This protein binds this small molecule.
Small molecule (SMILES): CNC(=O)C[C@H](N)C(=O)O

Sequence of chain 3.F:
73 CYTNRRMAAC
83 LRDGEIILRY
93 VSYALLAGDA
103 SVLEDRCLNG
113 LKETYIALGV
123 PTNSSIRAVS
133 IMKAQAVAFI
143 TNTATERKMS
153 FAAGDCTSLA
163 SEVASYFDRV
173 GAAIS

Sequence of chain 3.E:
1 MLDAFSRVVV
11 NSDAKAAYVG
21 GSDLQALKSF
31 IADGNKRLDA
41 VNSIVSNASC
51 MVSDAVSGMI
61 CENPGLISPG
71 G

Binding-site contacts:
Ligand atom CE2 contacts residue VAL122 of chain 3.F at 4.2 Å (hydrophobic).
Ligand atom C contacts residue CYS73 of chain 3.F at 1.6 Å (hydrophobic).
Ligand atom CB contacts residue PRO123 of chain 3.F at 3.4 Å (hydrophobic).
Ligand atom OD1 contacts residue PEB1 of chain 3.R at 2.8 Å (h-bond).
Ligand atom CB contacts residue PEB1 of chain 3.R at 3.4 Å.
Ligand atom CA contacts residue GLY71 of chain 3.E at 2.6 Å.
Ligand atom ND2 contacts residue VAL122 of chain 3.F at 4.4 Å.
Ligand atom N contacts residue GLY70 of chain 3.E at 4.1 Å.
Ligand atom CA contacts residue CYS73 of chain 3.F at 2.8 Å (hydrophobic).
Ligand atom CE2 contacts residue PEB1 of chain 3.R at 3.6 Å.
Ligand atom CB contacts residue CYS73 of chain 3.F at 3.9 Å (hydrophobic).
Ligand atom OD1 contacts residue VAL122 of chain 3.F at 3.5 Å.
Ligand atom N contacts residue GLY71 of chain 3.E at 1.7 Å.
Ligand atom CG contacts residue PEB1 of chain 3.R at 3.9 Å.
Ligand atom ND2 contacts residue ARG78 of chain 3.F at 4.3 Å.
Ligand atom CG contacts residue GLY121 of chain 3.F at 3.6 Å.
Ligand atom O contacts residue GLY71 of chain 3.E at 3.9 Å.
Ligand atom C contacts residue LEU66 of chain 3.E at 4.0 Å (hydrophobic).
Ligand atom CB contacts residue GLY71 of chain 3.E at 4.0 Å.
Ligand atom CE2 contacts residue LEU120 of chain 3.F at 3.4 Å (hydrophobic).
Ligand atom CG contacts residue VAL122 of chain 3.F at 4.0 Å (hydrophobic).
Ligand atom O contacts residue ARG78 of chain 3.F at 3.0 Å.
Ligand atom O contacts residue PEB1 of chain 3.R at 3.2 Å.
Ligand atom O contacts residue CYS73 of chain 3.F at 2.5 Å (h-bond).
Ligand atom OD1 contacts residue GLY121 of chain 3.F at 4.0 Å.
Ligand atom CB contacts residue GLY121 of chain 3.F at 4.2 Å.
Ligand atom ND2 contacts residue GLY121 of chain 3.F at 3.4 Å (h-bond).
Ligand atom C contacts residue GLY71 of chain 3.E at 3.1 Å.
Ligand atom CE2 contacts residue GLY121 of chain 3.F at 3.7 Å.
Ligand atom CA contacts residue ARG78 of chain 3.F at 4.2 Å.
Ligand atom C contacts residue TYR74 of chain 3.F at 3.6 Å (hydrophobic).
Ligand atom OD1 contacts residue PRO123 of chain 3.F at 3.4 Å.
Ligand atom C contacts residue PEB1 of chain 3.R at 3.7 Å.
Ligand atom C contacts residue ARG78 of chain 3.F at 3.7 Å.
Ligand atom N contacts residue LEU66 of chain 3.E at 3.5 Å (h-bond).
Ligand atom O contacts residue TYR74 of chain 3.F at 4.0 Å.
Ligand atom N contacts residue CYS73 of chain 3.F at 2.9 Å (h-bond).
Ligand atom CG contacts residue PRO123 of chain 3.F at 3.5 Å (hydrophobic).
Ligand atom CE2 contacts residue ARG78 of chain 3.F at 4.3 Å.
Ligand atom CA contacts residue PEB1 of chain 3.R at 4.0 Å.